Sequence of chain 1.H:
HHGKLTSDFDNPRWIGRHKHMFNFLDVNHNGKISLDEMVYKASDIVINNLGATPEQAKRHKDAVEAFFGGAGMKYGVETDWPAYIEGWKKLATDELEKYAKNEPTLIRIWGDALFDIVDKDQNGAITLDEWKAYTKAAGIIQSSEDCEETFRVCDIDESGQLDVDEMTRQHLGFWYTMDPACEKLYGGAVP

The small molecule below binds the protein below.
Small molecule (SMILES): O=C1N2C=C(c3ccc(O)cc3)N=C(Cc3ccccc3)C2=N[C@@]1(Cc1ccc(C(F)(F)F)cc1)OO

Binding-site contacts:
Ligand atom C06 contacts residue ILE114 of chain 1.H at 3.3 Å (hydrophobic).
Ligand atom C26 contacts residue HIS25 of chain 1.H at 3.5 Å.
Ligand atom O03 contacts residue TYR193 of chain 1.H at 2.1 Å (h-bond).
Ligand atom F03 contacts residue THR175 of chain 1.H at 3.3 Å.
Ligand atom C03 contacts residue TRP117 of chain 1.H at 3.6 Å (hydrophobic).
Ligand atom F01 contacts residue ILE114 of chain 1.H at 2.9 Å.
Ligand atom F03 contacts residue HIS178 of chain 1.H at 3.4 Å.
Ligand atom C25 contacts residue TRP95 of chain 1.H at 3.5 Å (hydrophobic).
Ligand atom C26 contacts residue TRP95 of chain 1.H at 3.4 Å (hydrophobic).
Ligand atom C13 contacts residue TYR141 of chain 1.H at 3.6 Å (hydrophobic).
Ligand atom O01 contacts residue TYR193 of chain 1.H at 3.1 Å (h-bond).
Ligand atom C03 contacts residue TYR141 of chain 1.H at 3.5 Å (hydrophobic).
Ligand atom O01 contacts residue HIS178 of chain 1.H at 2.8 Å.
Ligand atom C01 contacts residue TYR193 of chain 1.H at 3.4 Å (hydrophobic).
Ligand atom O02 contacts residue TYR141 of chain 1.H at 3.2 Å.
Ligand atom C25 contacts residue MET28 of chain 1.H at 3.5 Å (hydrophobic).
Ligand atom F03 contacts residue MET174 of chain 1.H at 3.3 Å.
Ligand atom N03 contacts residue MET28 of chain 1.H at 3.6 Å.
Ligand atom O02 contacts residue TYR193 of chain 1.H at 3.5 Å (h-bond).
Ligand atom O04 contacts residue HIS25 of chain 1.H at 2.8 Å (h-bond).
Ligand atom F01 contacts residue GLY118 of chain 1.H at 3.1 Å.
Ligand atom F02 contacts residue MET174 of chain 1.H at 3.4 Å.
Ligand atom C19 contacts residue TYR141 of chain 1.H at 3.5 Å (hydrophobic).
Ligand atom C25 contacts residue HIS25 of chain 1.H at 3.6 Å.
Ligand atom O04 contacts residue MET28 of chain 1.H at 3.6 Å.
Ligand atom O01 contacts residue TRP182 of chain 1.H at 3.5 Å (h-bond).
Ligand atom O04 contacts residue TRP95 of chain 1.H at 3.2 Å (h-bond).
Ligand atom C06 contacts residue GLY118 of chain 1.H at 3.6 Å.
Ligand atom F01 contacts residue THR175 of chain 1.H at 3.4 Å.
Ligand atom C23 contacts residue MET28 of chain 1.H at 3.5 Å (hydrophobic).
Ligand atom O04 contacts residue TYR91 of chain 1.H at 2.6 Å (h-bond).
Ligand atom C24 contacts residue TYR91 of chain 1.H at 3.0 Å (hydrophobic).
Ligand atom O03 contacts residue HIS178 of chain 1.H at 3.3 Å (h-bond).
Ligand atom C11 contacts residue TRP117 of chain 1.H at 3.5 Å (hydrophobic).
Ligand atom O03 contacts residue TRP138 of chain 1.H at 3.5 Å.
Ligand atom C22 contacts residue MET28 of chain 1.H at 3.5 Å (hydrophobic).
Ligand atom C02 contacts residue TYR141 of chain 1.H at 3.5 Å (hydrophobic).
Ligand atom C26 contacts residue TRP182 of chain 1.H at 3.6 Å (hydrophobic).
Ligand atom N02 contacts residue TYR141 of chain 1.H at 2.7 Å (h-bond).
Ligand atom C25 contacts residue TYR91 of chain 1.H at 3.1 Å (hydrophobic).